Binding-site contacts:
Ligand atom C4 contacts residue ASN396 of chain 1.C at 4.2 Å.
Ligand atom O5 contacts residue ASN396 of chain 1.C at 2.3 Å (h-bond).
Ligand atom C8 contacts residue LEU395 of chain 1.C at 4.1 Å (hydrophobic).
Ligand atom C2 contacts residue ASN396 of chain 1.C at 2.5 Å.
Ligand atom N2 contacts residue ASN396 of chain 1.C at 3.0 Å (h-bond).
Ligand atom C5 contacts residue ASN396 of chain 1.C at 3.6 Å.
Ligand atom O6 contacts residue ASN396 of chain 1.C at 4.4 Å.
Ligand atom C1 contacts residue ASN396 of chain 1.C at 1.4 Å.
Ligand atom C8 contacts residue ASN396 of chain 1.C at 3.5 Å.
Ligand atom C3 contacts residue ASN396 of chain 1.C at 3.8 Å.
Ligand atom C7 contacts residue LEU395 of chain 1.C at 4.0 Å (hydrophobic).
Ligand atom O7 contacts residue ASN396 of chain 1.C at 4.5 Å.
Ligand atom C7 contacts residue ASN396 of chain 1.C at 3.5 Å.
Ligand atom O7 contacts residue LEU395 of chain 1.C at 3.5 Å.

Sequence of chain 1.C:
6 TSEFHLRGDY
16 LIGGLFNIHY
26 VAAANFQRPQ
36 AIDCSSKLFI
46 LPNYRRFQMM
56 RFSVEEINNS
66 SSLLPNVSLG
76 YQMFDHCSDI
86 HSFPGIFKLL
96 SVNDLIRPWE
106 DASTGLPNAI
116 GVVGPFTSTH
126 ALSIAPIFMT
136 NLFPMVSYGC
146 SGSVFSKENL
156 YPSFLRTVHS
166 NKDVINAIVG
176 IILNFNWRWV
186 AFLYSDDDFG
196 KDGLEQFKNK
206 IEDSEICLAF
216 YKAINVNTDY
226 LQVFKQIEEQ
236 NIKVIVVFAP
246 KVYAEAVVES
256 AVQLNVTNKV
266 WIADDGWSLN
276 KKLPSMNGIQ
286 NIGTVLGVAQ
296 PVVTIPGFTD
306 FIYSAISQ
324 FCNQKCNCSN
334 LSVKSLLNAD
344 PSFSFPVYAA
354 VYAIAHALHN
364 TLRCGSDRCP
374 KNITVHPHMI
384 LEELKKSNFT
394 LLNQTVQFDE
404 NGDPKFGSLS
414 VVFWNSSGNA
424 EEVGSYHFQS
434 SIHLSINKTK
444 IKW

The protein below binds the small molecule below.
Small molecule (SMILES): CC(=O)N[C@@H]1[C@@H](O)[C@H](O)[C@@H](CO)O[C@H]1O